Sequence of chain 2.H:
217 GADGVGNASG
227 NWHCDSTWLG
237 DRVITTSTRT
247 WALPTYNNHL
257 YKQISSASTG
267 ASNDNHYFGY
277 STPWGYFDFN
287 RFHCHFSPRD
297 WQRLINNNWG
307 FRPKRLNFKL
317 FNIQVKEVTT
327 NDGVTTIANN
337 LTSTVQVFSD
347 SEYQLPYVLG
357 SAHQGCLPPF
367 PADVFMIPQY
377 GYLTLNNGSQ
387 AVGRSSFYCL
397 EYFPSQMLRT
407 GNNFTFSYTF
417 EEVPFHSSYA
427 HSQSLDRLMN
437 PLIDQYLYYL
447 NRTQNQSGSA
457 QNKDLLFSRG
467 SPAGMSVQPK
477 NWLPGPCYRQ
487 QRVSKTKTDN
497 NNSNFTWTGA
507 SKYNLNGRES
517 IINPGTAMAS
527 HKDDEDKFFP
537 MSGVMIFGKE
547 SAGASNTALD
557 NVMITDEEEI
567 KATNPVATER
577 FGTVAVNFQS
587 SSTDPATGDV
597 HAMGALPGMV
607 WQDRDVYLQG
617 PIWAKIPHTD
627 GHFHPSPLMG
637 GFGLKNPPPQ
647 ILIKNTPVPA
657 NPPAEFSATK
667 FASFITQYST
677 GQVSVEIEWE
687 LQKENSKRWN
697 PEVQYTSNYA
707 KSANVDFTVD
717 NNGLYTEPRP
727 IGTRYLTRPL

Sequence of chain 2.A:
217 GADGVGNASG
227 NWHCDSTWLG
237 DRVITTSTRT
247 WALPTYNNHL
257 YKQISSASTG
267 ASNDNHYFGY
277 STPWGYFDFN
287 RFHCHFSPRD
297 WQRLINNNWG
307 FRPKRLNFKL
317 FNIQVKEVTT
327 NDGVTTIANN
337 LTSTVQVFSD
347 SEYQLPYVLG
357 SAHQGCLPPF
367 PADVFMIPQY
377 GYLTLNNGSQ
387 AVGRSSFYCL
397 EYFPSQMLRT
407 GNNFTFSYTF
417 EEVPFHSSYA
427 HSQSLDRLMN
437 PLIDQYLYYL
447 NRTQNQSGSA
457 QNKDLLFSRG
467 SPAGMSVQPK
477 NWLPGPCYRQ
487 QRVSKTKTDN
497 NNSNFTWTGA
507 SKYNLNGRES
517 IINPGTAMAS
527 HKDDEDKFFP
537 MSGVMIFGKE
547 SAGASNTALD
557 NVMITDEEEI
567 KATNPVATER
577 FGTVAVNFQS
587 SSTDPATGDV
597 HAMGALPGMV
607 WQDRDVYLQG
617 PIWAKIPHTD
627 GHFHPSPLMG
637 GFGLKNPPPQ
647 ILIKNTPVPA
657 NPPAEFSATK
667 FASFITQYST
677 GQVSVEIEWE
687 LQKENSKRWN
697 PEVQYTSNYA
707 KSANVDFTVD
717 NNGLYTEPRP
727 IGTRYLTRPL

Binding-site contacts:
Ligand atom N1 contacts residue HIS628 of chain 2.H at 2.3 Å (h-bond).
Ligand atom C6 contacts residue HIS628 of chain 2.H at 2.7 Å.
Ligand atom C2 contacts residue GLY627 of chain 2.H at 4.1 Å.
Ligand atom N3 contacts residue HIS628 of chain 2.H at 4.3 Å.
Ligand atom N1 contacts residue HIS630 of chain 2.A at 4.2 Å.
Ligand atom C4 contacts residue HIS630 of chain 2.A at 3.2 Å.
Ligand atom N4 contacts residue HIS630 of chain 2.A at 3.0 Å.
Ligand atom O2 contacts residue GLY627 of chain 2.H at 3.4 Å.
Ligand atom C2 contacts residue HIS630 of chain 2.A at 3.2 Å.
Ligand atom C4 contacts residue HIS628 of chain 2.H at 4.5 Å.
Ligand atom C6 contacts residue PHE629 of chain 2.H at 4.0 Å (hydrophobic).
Ligand atom C5 contacts residue HIS628 of chain 2.H at 3.9 Å.
Ligand atom O2 contacts residue HIS630 of chain 2.A at 3.5 Å.
Ligand atom C5 contacts residue PHE629 of chain 2.A at 4.0 Å (hydrophobic).
Ligand atom O2 contacts residue HIS628 of chain 2.H at 3.4 Å (h-bond).
Ligand atom N3 contacts residue HIS630 of chain 2.A at 2.6 Å (h-bond).
Ligand atom N1 contacts residue TRP607 of chain 2.A at 4.5 Å.
Ligand atom N4 contacts residue PRO631 of chain 2.A at 4.4 Å.
Ligand atom C2 contacts residue HIS628 of chain 2.H at 3.3 Å.
Ligand atom N1 contacts residue PHE629 of chain 2.H at 4.2 Å.
Ligand atom N4 contacts residue PHE629 of chain 2.A at 4.4 Å.
Ligand atom C5 contacts residue HIS630 of chain 2.A at 4.3 Å.
Ligand atom O2 contacts residue ASP626 of chain 2.H at 3.6 Å (salt-bridge).

A protein and the small-molecule ligand that binds it are described below.
Small molecule (SMILES): Nc1ccnc(=O)[nH]1